The protein below binds the small molecule below.
Small molecule (SMILES): Cc1cc(=O)oc2cc(O)ccc12

Sequence of chain 2.A:
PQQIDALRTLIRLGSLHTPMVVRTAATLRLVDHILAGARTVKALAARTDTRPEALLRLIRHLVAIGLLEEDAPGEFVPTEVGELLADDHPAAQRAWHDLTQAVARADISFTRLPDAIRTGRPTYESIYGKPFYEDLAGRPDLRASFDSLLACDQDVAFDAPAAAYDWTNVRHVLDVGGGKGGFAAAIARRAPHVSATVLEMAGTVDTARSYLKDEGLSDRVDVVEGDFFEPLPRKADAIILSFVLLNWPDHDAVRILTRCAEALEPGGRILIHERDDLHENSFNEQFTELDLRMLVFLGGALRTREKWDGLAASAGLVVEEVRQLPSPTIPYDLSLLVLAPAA

Binding-site contacts:
Ligand atom C4 contacts residue LEU320 of chain 2.A at 4.0 Å (hydrophobic).
Ligand atom O1' contacts residue MET324 of chain 2.A at 3.9 Å.
Ligand atom C6 contacts residue LEU180 of chain 2.A at 3.7 Å (hydrophobic).
Ligand atom C8 contacts residue MET324 of chain 2.A at 4.0 Å (hydrophobic).
Ligand atom C5 contacts residue LEU180 of chain 2.A at 4.2 Å (hydrophobic).
Ligand atom C2 contacts residue ARG323 of chain 2.A at 3.6 Å.
Ligand atom C8 contacts residue LEU320 of chain 2.A at 3.8 Å (hydrophobic).
Ligand atom C8A contacts residue TRP126 of chain 2.A at 4.2 Å (hydrophobic).
Ligand atom O1' contacts residue LEU180 of chain 2.A at 4.2 Å.
Ligand atom C2 contacts residue LEU320 of chain 2.A at 3.8 Å (hydrophobic).
Ligand atom O1' contacts residue ASN277 of chain 2.A at 4.4 Å.
Ligand atom O1 contacts residue ARG323 of chain 2.A at 3.8 Å.
Ligand atom C3 contacts residue LEU320 of chain 2.A at 4.1 Å (hydrophobic).
Ligand atom C4A contacts residue LEU320 of chain 2.A at 3.6 Å (hydrophobic).
Ligand atom C7 contacts residue LEU180 of chain 2.A at 3.9 Å (hydrophobic).
Ligand atom C2 contacts residue TRP126 of chain 2.A at 4.1 Å (hydrophobic).
Ligand atom C7 contacts residue MET324 of chain 2.A at 4.2 Å (hydrophobic).
Ligand atom C4 contacts residue TYR362 of chain 2.A at 4.3 Å (hydrophobic).
Ligand atom CM4 contacts residue PHE273 of chain 2.A at 3.9 Å (hydrophobic).
Ligand atom C5 contacts residue LEU320 of chain 2.A at 4.2 Å (hydrophobic).
Ligand atom CM4 contacts residue TYR362 of chain 2.A at 4.1 Å (hydrophobic).
Ligand atom O1 contacts residue TRP126 of chain 2.A at 3.8 Å.
Ligand atom C3 contacts residue TYR362 of chain 2.A at 3.9 Å (hydrophobic).
Ligand atom O2 contacts residue LEU320 of chain 2.A at 4.5 Å.
Ligand atom O1' contacts residue PHE176 of chain 2.A at 3.7 Å.
Ligand atom O2 contacts residue TRP126 of chain 2.A at 4.3 Å.
Ligand atom C7 contacts residue LEU320 of chain 2.A at 4.4 Å (hydrophobic).
Ligand atom O2 contacts residue ARG323 of chain 2.A at 2.7 Å (salt-bridge).
Ligand atom C4A contacts residue TRP126 of chain 2.A at 4.5 Å (hydrophobic).
Ligand atom C6 contacts residue PHE273 of chain 2.A at 4.0 Å (hydrophobic).
Ligand atom CM4 contacts residue LEU320 of chain 2.A at 4.2 Å (hydrophobic).
Ligand atom O2 contacts residue GLU319 of chain 2.A at 3.8 Å.
Ligand atom C8 contacts residue LEU180 of chain 2.A at 4.4 Å (hydrophobic).
Ligand atom C8A contacts residue LEU320 of chain 2.A at 3.3 Å (hydrophobic).
Ligand atom O1 contacts residue LEU320 of chain 2.A at 3.4 Å.
Ligand atom C5 contacts residue PHE273 of chain 2.A at 3.6 Å (hydrophobic).